Sequence of chain 1.E:
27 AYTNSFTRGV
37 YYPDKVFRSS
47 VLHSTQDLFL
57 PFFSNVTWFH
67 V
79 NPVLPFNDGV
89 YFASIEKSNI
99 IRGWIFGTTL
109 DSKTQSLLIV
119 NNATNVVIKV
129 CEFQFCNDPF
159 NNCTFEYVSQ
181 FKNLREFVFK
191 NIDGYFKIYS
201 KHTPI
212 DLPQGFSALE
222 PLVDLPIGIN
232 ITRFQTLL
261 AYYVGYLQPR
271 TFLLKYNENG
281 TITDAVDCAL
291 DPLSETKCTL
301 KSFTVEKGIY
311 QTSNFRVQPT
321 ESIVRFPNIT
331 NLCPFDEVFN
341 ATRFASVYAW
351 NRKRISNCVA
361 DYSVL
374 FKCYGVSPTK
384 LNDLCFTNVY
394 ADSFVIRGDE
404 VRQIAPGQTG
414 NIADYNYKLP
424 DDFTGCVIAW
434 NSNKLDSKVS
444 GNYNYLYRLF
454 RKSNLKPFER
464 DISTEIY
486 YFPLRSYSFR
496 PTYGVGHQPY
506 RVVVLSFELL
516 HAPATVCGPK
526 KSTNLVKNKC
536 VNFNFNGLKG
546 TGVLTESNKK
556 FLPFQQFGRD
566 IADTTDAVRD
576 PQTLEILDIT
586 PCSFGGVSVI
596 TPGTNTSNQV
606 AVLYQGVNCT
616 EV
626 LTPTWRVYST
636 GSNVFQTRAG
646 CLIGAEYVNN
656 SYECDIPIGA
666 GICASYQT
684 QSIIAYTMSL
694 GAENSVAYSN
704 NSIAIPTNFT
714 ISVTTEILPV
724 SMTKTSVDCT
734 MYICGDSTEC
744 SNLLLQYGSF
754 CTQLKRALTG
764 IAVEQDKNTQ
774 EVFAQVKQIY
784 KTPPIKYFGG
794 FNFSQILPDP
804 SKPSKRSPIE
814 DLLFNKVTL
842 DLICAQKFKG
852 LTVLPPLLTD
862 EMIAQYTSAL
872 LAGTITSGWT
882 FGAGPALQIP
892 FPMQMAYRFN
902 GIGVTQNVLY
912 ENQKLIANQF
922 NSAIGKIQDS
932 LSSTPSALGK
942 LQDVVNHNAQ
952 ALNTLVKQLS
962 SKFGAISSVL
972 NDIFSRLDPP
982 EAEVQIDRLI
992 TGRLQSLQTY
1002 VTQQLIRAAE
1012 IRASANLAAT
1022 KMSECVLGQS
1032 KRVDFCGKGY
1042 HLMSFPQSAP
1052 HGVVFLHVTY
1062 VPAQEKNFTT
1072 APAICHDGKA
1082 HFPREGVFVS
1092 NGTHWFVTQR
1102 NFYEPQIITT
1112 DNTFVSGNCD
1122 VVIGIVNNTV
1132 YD

Binding-site contacts:
Ligand atom C1 contacts residue ASN1128 of chain 1.E at 1.4 Å.
Ligand atom N2 contacts residue ASN1128 of chain 1.E at 2.9 Å (h-bond).
Ligand atom O7 contacts residue ASN1128 of chain 1.E at 4.2 Å.
Ligand atom O5 contacts residue ASN1128 of chain 1.E at 2.4 Å (h-bond).
Ligand atom C5 contacts residue ASN1128 of chain 1.E at 3.7 Å.
Ligand atom C3 contacts residue ASN1128 of chain 1.E at 3.8 Å.
Ligand atom C2 contacts residue ASN1128 of chain 1.E at 2.5 Å.
Ligand atom C7 contacts residue ASN1128 of chain 1.E at 3.8 Å.
Ligand atom C4 contacts residue ASN1128 of chain 1.E at 4.2 Å.

This protein binds this small molecule.
Small molecule (SMILES): CC(=O)N[C@@H]1[C@@H](O)[C@H](O)[C@@H](CO)O[C@H]1O